Binding-site contacts:
Ligand atom C20 contacts residue HIS162 of chain 1.A at 3.8 Å.
Ligand atom O30 contacts residue HIS170 of chain 1.A at 3.5 Å.
Ligand atom N19 contacts residue HIS162 of chain 1.A at 2.9 Å (h-bond).
Ligand atom O22 contacts residue CYS143 of chain 1.A at 2.6 Å (h-bond).
Ligand atom C27 contacts residue ASN140 of chain 1.A at 3.3 Å.
Ligand atom C6 contacts residue THR188 of chain 1.A at 3.7 Å.
Ligand atom C26 contacts residue ASN140 of chain 1.A at 3.2 Å.
Ligand atom N28 contacts residue LEU139 of chain 1.A at 3.9 Å.
Ligand atom C17 contacts residue HIS162 of chain 1.A at 3.6 Å.
Ligand atom C29 contacts residue HIS161 of chain 1.A at 3.9 Å.
Ligand atom C20 contacts residue CYS143 of chain 1.A at 2.9 Å (hydrophobic).
Ligand atom C15 contacts residue HIS39 of chain 1.A at 3.6 Å.
Ligand atom C16 contacts residue HIS162 of chain 1.A at 3.7 Å.
Ligand atom C5 contacts residue GLN187 of chain 1.A at 3.9 Å.
Ligand atom N28 contacts residue PHE138 of chain 1.A at 3.6 Å (h-bond).
Ligand atom C16 contacts residue MET163 of chain 1.A at 3.8 Å (hydrophobic).
Ligand atom C27 contacts residue LEU139 of chain 1.A at 3.9 Å (hydrophobic).
Ligand atom C7 contacts residue GLU164 of chain 1.A at 3.4 Å.
Ligand atom C13 contacts residue HIS39 of chain 1.A at 3.8 Å.
Ligand atom C15 contacts residue ASP185 of chain 1.A at 3.8 Å.
Ligand atom C5 contacts residue THR188 of chain 1.A at 3.3 Å.
Ligand atom O10 contacts residue MET163 of chain 1.A at 3.4 Å.
Ligand atom C24 contacts residue SER142 of chain 1.A at 3.9 Å.
Ligand atom C26 contacts residue LEU139 of chain 1.A at 3.9 Å (hydrophobic).
Ligand atom C21 contacts residue CYS143 of chain 1.A at 1.6 Å (hydrophobic).
Ligand atom O10 contacts residue GLU164 of chain 1.A at 3.0 Å (salt-bridge).
Ligand atom C24 contacts residue CYS143 of chain 1.A at 3.6 Å (hydrophobic).
Ligand atom C13 contacts residue HIS162 of chain 1.A at 3.9 Å.
Ligand atom O30 contacts residue GLU164 of chain 1.A at 3.5 Å.
Ligand atom O22 contacts residue GLY141 of chain 1.A at 3.8 Å.
Ligand atom C24 contacts residue HIS161 of chain 1.A at 3.8 Å.
Ligand atom C21 contacts residue HIS39 of chain 1.A at 3.9 Å.
Ligand atom N28 contacts residue GLU164 of chain 1.A at 3.3 Å (salt-bridge).
Ligand atom C16 contacts residue ASP185 of chain 1.A at 3.8 Å.
Ligand atom C12 contacts residue HIS162 of chain 1.A at 3.4 Å.
Ligand atom O30 contacts residue PHE138 of chain 1.A at 3.7 Å.
Ligand atom N19 contacts residue CYS143 of chain 1.A at 3.2 Å (h-bond).
Ligand atom O30 contacts residue HIS161 of chain 1.A at 2.9 Å (h-bond).
Ligand atom O22 contacts residue SER142 of chain 1.A at 3.8 Å.
Ligand atom C29 contacts residue GLU164 of chain 1.A at 3.6 Å.

Sequence of chain 1.A:
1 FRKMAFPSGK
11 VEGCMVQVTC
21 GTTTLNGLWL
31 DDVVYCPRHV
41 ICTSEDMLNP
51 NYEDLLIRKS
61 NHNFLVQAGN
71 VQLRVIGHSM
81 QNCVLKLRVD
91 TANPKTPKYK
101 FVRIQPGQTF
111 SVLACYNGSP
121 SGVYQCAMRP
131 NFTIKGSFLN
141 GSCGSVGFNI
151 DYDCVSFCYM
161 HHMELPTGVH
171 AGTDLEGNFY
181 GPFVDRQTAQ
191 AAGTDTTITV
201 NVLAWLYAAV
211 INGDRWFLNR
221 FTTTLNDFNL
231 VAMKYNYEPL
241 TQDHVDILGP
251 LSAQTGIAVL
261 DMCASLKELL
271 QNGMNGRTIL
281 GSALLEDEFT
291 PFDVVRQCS

This small molecule binds to this protein.
Small molecule (SMILES): CC(C)C[C@H](NC(=O)OCc1ccccc1)C(=O)N[C@H](CO)C[C@@H]1CCNC1=O